Binding-site contacts:
Ligand atom CAW contacts residue GLU696 of chain 1.D at 3.5 Å.
Ligand atom NAY contacts residue TYR441 of chain 1.D at 3.6 Å.
Ligand atom CAS contacts residue TYR723 of chain 1.D at 3.5 Å (hydrophobic).
Ligand atom CAJ contacts residue GLU696 of chain 1.D at 3.6 Å.
Ligand atom OAA contacts residue LEU470 of chain 1.D at 3.1 Å.
Ligand atom FAH contacts residue GLU393 of chain 1.D at 3.5 Å.
Ligand atom OAA contacts residue ARG476 of chain 1.D at 2.5 Å (salt-bridge).
Ligand atom OAB contacts residue ARG476 of chain 1.D at 3.0 Å (salt-bridge).
Ligand atom OAA contacts residue THR471 of chain 1.D at 2.5 Å (h-bond).
Ligand atom OAD contacts residue SER645 of chain 1.D at 2.4 Å (h-bond).
Ligand atom CAV contacts residue TYR441 of chain 1.D at 3.3 Å (hydrophobic).
Ligand atom OAE contacts residue SER645 of chain 1.D at 3.0 Å (h-bond).
Ligand atom PBA contacts residue SER645 of chain 1.D at 3.1 Å.
Ligand atom CAR contacts residue GLU696 of chain 1.D at 3.1 Å.
Ligand atom FAG contacts residue TYR723 of chain 1.D at 3.4 Å.
Ligand atom NAP contacts residue THR471 of chain 1.D at 3.4 Å (h-bond).
Ligand atom CAR contacts residue TYR441 of chain 1.D at 3.2 Å (hydrophobic).
Ligand atom CAI contacts residue GLU696 of chain 1.D at 3.2 Å.
Ligand atom FAG contacts residue TYR441 of chain 1.D at 3.3 Å.
Ligand atom CAZ contacts residue TYR723 of chain 1.D at 3.4 Å (hydrophobic).
Ligand atom CAJ contacts residue TYR441 of chain 1.D at 3.1 Å (hydrophobic).
Ligand atom OAQ contacts residue THR677 of chain 1.D at 2.8 Å (h-bond).
Ligand atom CAL contacts residue THR677 of chain 1.D at 3.7 Å.
Ligand atom CAM contacts residue GLU696 of chain 1.D at 3.3 Å.
Ligand atom CAS contacts residue TYR441 of chain 1.D at 2.9 Å (hydrophobic).
Ligand atom CAW contacts residue TYR441 of chain 1.D at 3.1 Å (hydrophobic).
Ligand atom FAF contacts residue TYR723 of chain 1.D at 2.9 Å.
Ligand atom FAH contacts residue TYR441 of chain 1.D at 3.1 Å.
Ligand atom CAZ contacts residue TYR441 of chain 1.D at 3.3 Å (hydrophobic).
Ligand atom CAT contacts residue THR471 of chain 1.D at 3.1 Å.
Ligand atom OAC contacts residue SER645 of chain 1.D at 2.7 Å (h-bond).
Ligand atom OAC contacts residue GLY644 of chain 1.D at 3.2 Å.
Ligand atom CAI contacts residue TYR441 of chain 1.D at 3.4 Å (hydrophobic).
Ligand atom CAS contacts residue GLU696 of chain 1.D at 3.2 Å.
Ligand atom CAJ contacts residue TYR723 of chain 1.D at 3.2 Å (hydrophobic).
Ligand atom NAP contacts residue PRO469 of chain 1.D at 3.2 Å (h-bond).
Ligand atom CAZ contacts residue GLU696 of chain 1.D at 3.1 Å.
Ligand atom CAV contacts residue GLU696 of chain 1.D at 3.6 Å.
Ligand atom FAF contacts residue GLU696 of chain 1.D at 2.1 Å.
Ligand atom CAJ contacts residue PRO469 of chain 1.D at 3.2 Å (hydrophobic).

The protein below binds the small molecule below.
Small molecule (SMILES): O=c1[nH]c2cc(C(F)(F)F)c(N3CCOCC3)cc2n(CP(=O)(O)O)c1=O

Sequence of chain 1.D:
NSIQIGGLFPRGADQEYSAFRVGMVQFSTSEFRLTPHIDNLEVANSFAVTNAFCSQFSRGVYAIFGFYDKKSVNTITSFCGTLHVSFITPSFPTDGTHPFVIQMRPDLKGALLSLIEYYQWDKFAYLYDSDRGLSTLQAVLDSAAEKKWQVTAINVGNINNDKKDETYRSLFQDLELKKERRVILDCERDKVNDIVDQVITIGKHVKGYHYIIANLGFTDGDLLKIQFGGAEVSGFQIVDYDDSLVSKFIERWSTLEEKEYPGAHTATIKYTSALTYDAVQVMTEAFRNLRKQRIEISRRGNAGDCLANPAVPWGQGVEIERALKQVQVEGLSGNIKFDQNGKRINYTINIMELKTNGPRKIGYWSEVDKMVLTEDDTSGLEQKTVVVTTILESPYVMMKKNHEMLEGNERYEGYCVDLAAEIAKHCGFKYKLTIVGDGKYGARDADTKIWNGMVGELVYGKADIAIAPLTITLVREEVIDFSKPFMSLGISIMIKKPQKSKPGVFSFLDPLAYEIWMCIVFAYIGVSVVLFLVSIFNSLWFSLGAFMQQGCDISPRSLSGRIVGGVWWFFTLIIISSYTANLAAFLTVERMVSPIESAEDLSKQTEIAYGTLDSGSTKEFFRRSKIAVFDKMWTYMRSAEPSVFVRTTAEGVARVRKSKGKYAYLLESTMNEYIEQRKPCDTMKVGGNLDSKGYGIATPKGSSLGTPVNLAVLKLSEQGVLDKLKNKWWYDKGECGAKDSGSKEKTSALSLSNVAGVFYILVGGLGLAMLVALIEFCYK